Binding-site contacts:
Ligand atom C7 contacts residue ASN381 of chain 1.B at 3.5 Å.
Ligand atom O7 contacts residue THR380 of chain 1.B at 4.4 Å.
Ligand atom O4 contacts residue SER409 of chain 1.B at 4.2 Å.
Ligand atom O2 contacts residue ARG194 of chain 1.B at 4.2 Å.
Ligand atom O5 contacts residue ARG158 of chain 1.B at 3.1 Å (salt-bridge).
Ligand atom C1 contacts residue ASN378 of chain 1.B at 1.4 Å.
Ligand atom C7 contacts residue THR380 of chain 1.B at 3.9 Å.
Ligand atom C1 contacts residue ARG158 of chain 1.B at 4.4 Å.
Ligand atom O7 contacts residue ASN381 of chain 1.B at 2.8 Å (h-bond).
Ligand atom C2 contacts residue THR380 of chain 1.B at 4.3 Å.
Ligand atom C6 contacts residue ARG158 of chain 1.B at 3.8 Å.
Ligand atom O5 contacts residue SER154 of chain 1.B at 4.3 Å.
Ligand atom C3 contacts residue ASN378 of chain 1.B at 3.8 Å.
Ligand atom N2 contacts residue ASN378 of chain 1.B at 3.1 Å (h-bond).
Ligand atom C5 contacts residue THR385 of chain 1.B at 4.2 Å.
Ligand atom N2 contacts residue ASN381 of chain 1.B at 3.0 Å (h-bond).
Ligand atom C8 contacts residue THR380 of chain 1.B at 3.7 Å.
Ligand atom O2 contacts residue ASP162 of chain 1.B at 4.0 Å.
Ligand atom O2 contacts residue ARG158 of chain 1.B at 4.1 Å.
Ligand atom O6 contacts residue ASN378 of chain 1.B at 4.3 Å.
Ligand atom C7 contacts residue ASN378 of chain 1.B at 4.2 Å.
Ligand atom C1 contacts residue THR380 of chain 1.B at 4.4 Å.
Ligand atom C5 contacts residue ARG158 of chain 1.B at 3.5 Å.
Ligand atom O5 contacts residue ASN378 of chain 1.B at 2.4 Å (h-bond).
Ligand atom C2 contacts residue ASN378 of chain 1.B at 2.7 Å.
Ligand atom C4 contacts residue ASN378 of chain 1.B at 4.3 Å.
Ligand atom C1 contacts residue ASN381 of chain 1.B at 3.9 Å.
Ligand atom C2 contacts residue ASN381 of chain 1.B at 4.0 Å.
Ligand atom O3 contacts residue ASP162 of chain 1.B at 3.8 Å.
Ligand atom C1 contacts residue THR385 of chain 1.B at 4.2 Å.
Ligand atom C5 contacts residue ASN378 of chain 1.B at 3.6 Å.
Ligand atom N2 contacts residue THR380 of chain 1.B at 4.2 Å.

Sequence of chain 1.B:
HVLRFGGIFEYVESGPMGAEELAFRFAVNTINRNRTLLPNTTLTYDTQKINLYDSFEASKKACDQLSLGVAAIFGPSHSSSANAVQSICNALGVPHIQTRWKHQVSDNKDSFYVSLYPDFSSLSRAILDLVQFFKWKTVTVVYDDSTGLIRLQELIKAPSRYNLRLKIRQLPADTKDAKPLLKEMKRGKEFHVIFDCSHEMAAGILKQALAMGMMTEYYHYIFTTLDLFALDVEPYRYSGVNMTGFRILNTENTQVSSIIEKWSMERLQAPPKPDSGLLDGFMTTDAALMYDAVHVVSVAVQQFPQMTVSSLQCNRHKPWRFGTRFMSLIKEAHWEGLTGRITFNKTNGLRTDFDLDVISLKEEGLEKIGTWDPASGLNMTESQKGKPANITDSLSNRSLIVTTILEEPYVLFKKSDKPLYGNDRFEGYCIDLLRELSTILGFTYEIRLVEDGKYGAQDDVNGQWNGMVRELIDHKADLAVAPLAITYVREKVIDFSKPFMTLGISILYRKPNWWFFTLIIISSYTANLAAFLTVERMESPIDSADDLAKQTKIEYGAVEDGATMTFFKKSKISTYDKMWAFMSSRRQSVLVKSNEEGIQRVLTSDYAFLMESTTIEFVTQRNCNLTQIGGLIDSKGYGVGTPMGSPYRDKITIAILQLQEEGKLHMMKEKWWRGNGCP

This protein binds this small molecule.
Small molecule (SMILES): CC(=O)N[C@H]1[C@H](O[C@H]2[C@H](O)[C@@H](NC(C)=O)CO[C@@H]2CO)O[C@H](CO)[C@@H](O[C@@H]2O[C@H](CO[C@H]3O[C@H](CO)[C@@H](O)[C@H](O)[C@@H]3O)[C@@H](O)[C@H](O[C@H]3O[C@H](CO)[C@@H](O)[C@H](O)[C@@H]3O)[C@@H]2O)[C@@H]1O